This protein binds this small molecule.
Small molecule (SMILES): O=[N+]([O-])c1ccc(OP(=O)(O)O)cc1

Sequence of chain 2.A:
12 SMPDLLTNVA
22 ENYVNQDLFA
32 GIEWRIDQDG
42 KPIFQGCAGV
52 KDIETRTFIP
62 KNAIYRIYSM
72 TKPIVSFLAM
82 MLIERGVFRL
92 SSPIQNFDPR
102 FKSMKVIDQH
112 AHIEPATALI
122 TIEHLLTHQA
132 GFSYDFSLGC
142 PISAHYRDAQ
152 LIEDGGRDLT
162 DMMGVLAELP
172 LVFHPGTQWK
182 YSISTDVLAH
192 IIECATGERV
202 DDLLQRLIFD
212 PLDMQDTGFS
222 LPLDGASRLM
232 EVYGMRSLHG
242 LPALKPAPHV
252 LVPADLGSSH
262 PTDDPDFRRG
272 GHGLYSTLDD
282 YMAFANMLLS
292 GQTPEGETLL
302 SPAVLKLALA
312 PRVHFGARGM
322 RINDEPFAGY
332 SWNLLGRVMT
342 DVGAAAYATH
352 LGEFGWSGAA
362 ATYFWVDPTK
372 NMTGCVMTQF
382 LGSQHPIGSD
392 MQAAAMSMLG

Binding-site contacts:
Ligand atom C2 contacts residue ARG237 of chain 2.A at 4.0 Å.
Ligand atom O2 contacts residue SER70 of chain 2.A at 2.8 Å (h-bond).
Ligand atom C3 contacts residue ALA360 of chain 2.A at 4.0 Å (hydrophobic).
Ligand atom O6 contacts residue LEU239 of chain 2.A at 3.4 Å.
Ligand atom C5 contacts residue TYR135 of chain 2.A at 4.0 Å (hydrophobic).
Ligand atom C4 contacts residue PHE137 of chain 2.A at 4.1 Å (hydrophobic).
Ligand atom O6 contacts residue TYR69 of chain 2.A at 3.7 Å.
Ligand atom C3 contacts residue LEU239 of chain 2.A at 3.9 Å (hydrophobic).
Ligand atom C2 contacts residue ALA360 of chain 2.A at 3.5 Å (hydrophobic).
Ligand atom O2 contacts residue TYR182 of chain 2.A at 2.5 Å (h-bond).
Ligand atom C1 contacts residue SER70 of chain 2.A at 3.5 Å.
Ligand atom C4 contacts residue TYR69 of chain 2.A at 3.9 Å (hydrophobic).
Ligand atom O1 contacts residue SER70 of chain 2.A at 3.0 Å (h-bond).
Ligand atom P contacts residue ALA360 of chain 2.A at 3.7 Å.
Ligand atom P contacts residue TYR182 of chain 2.A at 3.7 Å.
Ligand atom C4 contacts residue ILE153 of chain 2.A at 4.2 Å (hydrophobic).
Ligand atom N contacts residue TYR69 of chain 2.A at 3.9 Å.
Ligand atom C3 contacts residue PHE137 of chain 2.A at 3.9 Å (hydrophobic).
Ligand atom O4 contacts residue ARG237 of chain 2.A at 3.1 Å (salt-bridge).
Ligand atom C6 contacts residue PHE137 of chain 2.A at 4.0 Å (hydrophobic).
Ligand atom O5 contacts residue HIS273 of chain 2.A at 3.1 Å (h-bond).
Ligand atom O3 contacts residue SER70 of chain 2.A at 2.4 Å (h-bond).
Ligand atom C5 contacts residue PHE137 of chain 2.A at 4.1 Å (hydrophobic).
Ligand atom P contacts residue SER70 of chain 2.A at 2.9 Å.
Ligand atom C5 contacts residue HIS273 of chain 2.A at 3.9 Å.
Ligand atom O3 contacts residue TYR69 of chain 2.A at 3.6 Å.
Ligand atom C2 contacts residue PHE137 of chain 2.A at 3.8 Å (hydrophobic).
Ligand atom O1 contacts residue PHE137 of chain 2.A at 3.9 Å.
Ligand atom C3 contacts residue TYR69 of chain 2.A at 3.9 Å (hydrophobic).
Ligand atom O5 contacts residue ILE153 of chain 2.A at 3.3 Å.
Ligand atom O3 contacts residue ALA360 of chain 2.A at 2.9 Å (h-bond).
Ligand atom O1 contacts residue TYR182 of chain 2.A at 3.8 Å.
Ligand atom N contacts residue ILE153 of chain 2.A at 3.6 Å.
Ligand atom O4 contacts residue ALA360 of chain 2.A at 3.2 Å.
Ligand atom O6 contacts residue ILE153 of chain 2.A at 3.4 Å.
Ligand atom N contacts residue HIS273 of chain 2.A at 4.0 Å.
Ligand atom O3 contacts residue GLY359 of chain 2.A at 3.6 Å.
Ligand atom C1 contacts residue PHE137 of chain 2.A at 3.8 Å (hydrophobic).
Ligand atom C6 contacts residue TYR135 of chain 2.A at 3.4 Å (hydrophobic).
Ligand atom C6 contacts residue SER70 of chain 2.A at 3.5 Å.